Binding-site contacts:
Ligand atom C31 contacts residue GLU63 of chain 1.B at 3.1 Å.
Ligand atom F42 contacts residue CYS13 of chain 1.B at 3.0 Å.
Ligand atom C40 contacts residue GLY11 of chain 1.B at 3.0 Å.
Ligand atom N3 contacts residue TYR65 of chain 1.B at 3.4 Å (h-bond).
Ligand atom C23 contacts residue ASP70 of chain 1.B at 3.2 Å.
Ligand atom C7 contacts residue ARG69 of chain 1.B at 3.5 Å.
Ligand atom O18 contacts residue LYS17 of chain 1.B at 3.0 Å (salt-bridge).
Ligand atom C21 contacts residue GLU64 of chain 1.B at 3.4 Å.
Ligand atom C38 contacts residue GLY11 of chain 1.B at 3.1 Å.
Ligand atom N33 contacts residue GLU63 of chain 1.B at 2.8 Å (salt-bridge).
Ligand atom N41 contacts residue GLY11 of chain 1.B at 3.4 Å (h-bond).
Ligand atom CL1 contacts residue TYR97 of chain 1.B at 3.5 Å.
Ligand atom C23 contacts residue ARG103 of chain 1.B at 3.6 Å.
Ligand atom O30 contacts residue GLU63 of chain 1.B at 3.3 Å (salt-bridge).
Ligand atom C40 contacts residue TYR97 of chain 1.B at 3.4 Å (hydrophobic).
Ligand atom C22 contacts residue ASP70 of chain 1.B at 3.1 Å.
Ligand atom C17 contacts residue CYS13 of chain 1.B at 3.1 Å (hydrophobic).
Ligand atom C38 contacts residue TYR97 of chain 1.B at 3.4 Å (hydrophobic).
Ligand atom N3 contacts residue TYR97 of chain 1.B at 3.5 Å.
Ligand atom C24 contacts residue MET73 of chain 1.B at 3.6 Å (hydrophobic).
Ligand atom C19 contacts residue CYS13 of chain 1.B at 2.6 Å (hydrophobic).
Ligand atom O30 contacts residue TYR97 of chain 1.B at 3.4 Å (h-bond).
Ligand atom C4 contacts residue TYR97 of chain 1.B at 3.3 Å (hydrophobic).
Ligand atom C26 contacts residue GLN100 of chain 1.B at 3.5 Å.
Ligand atom C8 contacts residue ARG69 of chain 1.B at 3.4 Å.
Ligand atom N3 contacts residue HIS96 of chain 1.B at 2.9 Å (h-bond).
Ligand atom C4 contacts residue GLU63 of chain 1.B at 3.4 Å.
Ligand atom N41 contacts residue THR59 of chain 1.B at 3.5 Å.
Ligand atom C34 contacts residue GLU63 of chain 1.B at 3.4 Å.
Ligand atom N5 contacts residue TYR97 of chain 1.B at 3.3 Å (h-bond).
Ligand atom C37 contacts residue GLU63 of chain 1.B at 3.2 Å.
Ligand atom F42 contacts residue GLY61 of chain 1.B at 3.2 Å.
Ligand atom O30 contacts residue HIS96 of chain 1.B at 3.4 Å (h-bond).
Ligand atom C32 contacts residue GLU63 of chain 1.B at 3.5 Å.
Ligand atom C26 contacts residue MET73 of chain 1.B at 3.5 Å (hydrophobic).
Ligand atom N41 contacts residue TYR97 of chain 1.B at 3.4 Å.
Ligand atom C19 contacts residue PRO35 of chain 1.B at 3.3 Å (hydrophobic).
Ligand atom C13 contacts residue GLY61 of chain 1.B at 3.2 Å.
Ligand atom C39 contacts residue CYS13 of chain 1.B at 1.6 Å (hydrophobic).
Ligand atom C6 contacts residue GLU63 of chain 1.B at 3.6 Å.

Sequence of chain 1.B:
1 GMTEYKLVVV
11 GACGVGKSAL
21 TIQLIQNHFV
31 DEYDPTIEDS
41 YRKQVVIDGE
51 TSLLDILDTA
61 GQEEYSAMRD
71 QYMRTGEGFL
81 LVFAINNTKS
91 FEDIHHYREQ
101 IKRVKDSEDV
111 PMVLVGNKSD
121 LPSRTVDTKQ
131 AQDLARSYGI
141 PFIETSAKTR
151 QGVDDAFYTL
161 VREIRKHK

This small molecule binds to this protein.
Small molecule (SMILES): C[C@H](F)C(=O)N1CCN(c2nc(OC[C@@H]3CCCN3C)nc3c2CCN(c2cccc4cccc(Cl)c24)C3)C[C@@H]1CC#N